A small-molecule ligand and the protein it binds are described below.
Small molecule (SMILES): Nc1ncnc2c1ncn2[C@@H]1O[C@H](CO)[C@@H](O)[C@H]1O

Sequence of chain 1.A:
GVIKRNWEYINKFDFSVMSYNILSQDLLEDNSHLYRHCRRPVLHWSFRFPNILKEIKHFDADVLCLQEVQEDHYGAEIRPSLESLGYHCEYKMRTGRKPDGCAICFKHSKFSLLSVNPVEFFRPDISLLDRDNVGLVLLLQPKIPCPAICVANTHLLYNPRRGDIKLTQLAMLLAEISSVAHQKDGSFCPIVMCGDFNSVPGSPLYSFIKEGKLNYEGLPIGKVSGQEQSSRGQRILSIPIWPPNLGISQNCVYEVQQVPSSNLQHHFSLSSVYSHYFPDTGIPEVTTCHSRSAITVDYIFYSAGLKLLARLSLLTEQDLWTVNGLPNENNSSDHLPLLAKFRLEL

Binding-site contacts:
Ligand atom N7 contacts residue HIS74 of chain 1.A at 4.0 Å.
Ligand atom C6 contacts residue SER357 of chain 1.A at 4.0 Å.
Ligand atom C1' contacts residue K1 of chain 1.G at 4.5 Å.
Ligand atom C2' contacts residue K1 of chain 1.G at 3.7 Å.
Ligand atom N6 contacts residue TRP404 of chain 1.A at 3.8 Å.
Ligand atom N3 contacts residue TRP404 of chain 1.A at 3.5 Å.
Ligand atom O3' contacts residue K1 of chain 1.G at 2.8 Å.
Ligand atom C5 contacts residue TRP404 of chain 1.A at 3.3 Å (hydrophobic).
Ligand atom N7 contacts residue TRP404 of chain 1.A at 3.6 Å.
Ligand atom N6 contacts residue SER357 of chain 1.A at 3.1 Å (h-bond).
Ligand atom N1 contacts residue SER357 of chain 1.A at 3.9 Å.
Ligand atom O2' contacts residue ASN407 of chain 1.A at 3.7 Å.
Ligand atom C1' contacts residue TRP404 of chain 1.A at 4.0 Å (hydrophobic).
Ligand atom N1 contacts residue TRP404 of chain 1.A at 3.4 Å.
Ligand atom C6 contacts residue TRP404 of chain 1.A at 3.4 Å (hydrophobic).
Ligand atom O2' contacts residue TRP404 of chain 1.A at 3.7 Å.
Ligand atom O2' contacts residue K1 of chain 1.G at 2.7 Å.
Ligand atom C8 contacts residue TRP404 of chain 1.A at 3.7 Å (hydrophobic).
Ligand atom C3' contacts residue K1 of chain 1.G at 3.6 Å.
Ligand atom N9 contacts residue TRP404 of chain 1.A at 3.7 Å.
Ligand atom C2 contacts residue TRP404 of chain 1.A at 3.5 Å (hydrophobic).
Ligand atom O3' contacts residue TRP404 of chain 1.A at 4.5 Å.
Ligand atom C4 contacts residue TRP404 of chain 1.A at 3.6 Å (hydrophobic).